This small molecule binds to this protein.
Small molecule (SMILES): CC(=O)N[C@H]1[C@H]([C@H](O)[C@H](O)CO)O[C@@](O[C@H]2[C@@H](O)[C@@H](CO)O[C@@H](O[C@H]3[C@H](O)[C@@H](O)[C@H](O)O[C@@H]3CO)[C@@H]2O)(C(=O)O)C[C@@H]1O

Sequence of chain 43.C:
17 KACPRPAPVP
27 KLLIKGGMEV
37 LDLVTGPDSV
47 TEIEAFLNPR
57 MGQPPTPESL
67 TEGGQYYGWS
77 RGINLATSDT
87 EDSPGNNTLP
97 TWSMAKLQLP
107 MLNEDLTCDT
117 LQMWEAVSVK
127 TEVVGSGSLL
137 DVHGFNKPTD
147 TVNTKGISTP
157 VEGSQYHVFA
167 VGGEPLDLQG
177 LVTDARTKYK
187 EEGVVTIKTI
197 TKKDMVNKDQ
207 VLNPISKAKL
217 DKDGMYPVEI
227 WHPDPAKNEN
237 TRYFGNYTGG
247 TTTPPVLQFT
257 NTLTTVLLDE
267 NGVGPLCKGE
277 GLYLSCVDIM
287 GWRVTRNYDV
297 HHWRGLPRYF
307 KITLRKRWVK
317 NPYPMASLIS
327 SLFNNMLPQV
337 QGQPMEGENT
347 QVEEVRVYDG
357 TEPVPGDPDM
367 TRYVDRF

Sequence of chain 43.D:
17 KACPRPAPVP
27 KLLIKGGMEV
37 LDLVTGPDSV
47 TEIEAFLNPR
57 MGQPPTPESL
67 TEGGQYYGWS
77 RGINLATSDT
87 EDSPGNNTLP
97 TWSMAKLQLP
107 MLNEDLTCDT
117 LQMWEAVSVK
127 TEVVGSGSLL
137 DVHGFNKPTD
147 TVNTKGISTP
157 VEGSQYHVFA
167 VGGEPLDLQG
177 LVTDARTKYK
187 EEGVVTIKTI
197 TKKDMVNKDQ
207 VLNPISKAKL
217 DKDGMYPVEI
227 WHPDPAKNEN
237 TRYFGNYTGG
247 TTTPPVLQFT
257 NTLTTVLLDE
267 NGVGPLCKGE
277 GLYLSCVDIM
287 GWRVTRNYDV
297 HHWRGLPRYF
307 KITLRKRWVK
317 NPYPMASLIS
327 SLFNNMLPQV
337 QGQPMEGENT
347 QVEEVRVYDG

Binding-site contacts:
Ligand atom O8 contacts residue ARG77 of chain 43.C at 3.6 Å (salt-bridge).
Ligand atom O3 contacts residue VAL296 of chain 43.C at 4.4 Å.
Ligand atom O1A contacts residue HIS298 of chain 43.C at 4.3 Å.
Ligand atom C1 contacts residue GLY78 of chain 43.C at 4.2 Å.
Ligand atom O4 contacts residue TYR72 of chain 43.C at 3.8 Å.
Ligand atom C1 contacts residue TYR72 of chain 43.C at 4.3 Å (hydrophobic).
Ligand atom C4 contacts residue HIS298 of chain 43.C at 3.8 Å.
Ligand atom O1B contacts residue TYR72 of chain 43.C at 4.4 Å.
Ligand atom C2 contacts residue GLY78 of chain 43.C at 4.1 Å.
Ligand atom O1A contacts residue TYR72 of chain 43.C at 3.6 Å.
Ligand atom O4 contacts residue GLY78 of chain 43.C at 3.1 Å.
Ligand atom C3 contacts residue GLY78 of chain 43.C at 4.3 Å.
Ligand atom O10 contacts residue THR291 of chain 43.C at 4.4 Å.
Ligand atom O4 contacts residue ILE79 of chain 43.C at 3.7 Å.
Ligand atom C4 contacts residue GLY78 of chain 43.C at 3.2 Å.
Ligand atom C6 contacts residue ASN93 of chain 43.C at 3.7 Å.
Ligand atom C4 contacts residue TYR72 of chain 43.C at 3.4 Å (hydrophobic).
Ligand atom C1 contacts residue ARG77 of chain 43.C at 3.3 Å.
Ligand atom C10 contacts residue TYR72 of chain 43.C at 4.0 Å (hydrophobic).
Ligand atom C3 contacts residue GLY78 of chain 43.C at 3.9 Å.
Ligand atom O1B contacts residue ARG77 of chain 43.C at 2.7 Å (salt-bridge).
Ligand atom C11 contacts residue ASP85 of chain 43.D at 4.0 Å.
Ligand atom O4 contacts residue HIS298 of chain 43.C at 3.2 Å (h-bond).
Ligand atom O1A contacts residue ARG77 of chain 43.C at 3.0 Å (salt-bridge).
Ligand atom O6 contacts residue ASN93 of chain 43.C at 3.4 Å (h-bond).
Ligand atom C4 contacts residue ARG77 of chain 43.C at 4.4 Å.
Ligand atom C5 contacts residue TYR72 of chain 43.C at 3.6 Å (hydrophobic).
Ligand atom C6 contacts residue TYR72 of chain 43.C at 3.9 Å (hydrophobic).
Ligand atom O4 contacts residue ARG289 of chain 43.C at 4.4 Å.
Ligand atom O3 contacts residue GLY78 of chain 43.C at 3.4 Å.
Ligand atom C3 contacts residue HIS298 of chain 43.C at 3.5 Å.
Ligand atom O1A contacts residue GLY78 of chain 43.C at 3.8 Å.
Ligand atom O4 contacts residue THR291 of chain 43.C at 3.3 Å.
Ligand atom O9 contacts residue ARG77 of chain 43.C at 3.8 Å.
Ligand atom C2 contacts residue ARG77 of chain 43.C at 4.4 Å.
Ligand atom O10 contacts residue ASN293 of chain 43.C at 4.5 Å.
Ligand atom O4 contacts residue ASN80 of chain 43.C at 4.3 Å.
Ligand atom N5 contacts residue TYR72 of chain 43.C at 3.1 Å (h-bond).
Ligand atom C11 contacts residue TYR72 of chain 43.C at 4.3 Å (hydrophobic).
Ligand atom C3 contacts residue ARG77 of chain 43.C at 4.2 Å.